Binding-site contacts:
Ligand atom C2 contacts residue ALA199 of chain 1.B at 3.7 Å (hydrophobic).
Ligand atom C1 contacts residue MG1 of chain 1.F at 3.1 Å.
Ligand atom O2 contacts residue MG1 of chain 1.F at 2.5 Å.
Ligand atom O2 contacts residue PRO198 of chain 1.B at 4.1 Å.
Ligand atom N1 contacts residue GLY197 of chain 1.B at 4.3 Å.
Ligand atom C2 contacts residue GLY197 of chain 1.B at 3.3 Å.
Ligand atom C2 contacts residue MG1 of chain 1.F at 3.2 Å.
Ligand atom O1 contacts residue PHE195 of chain 1.B at 4.1 Å.
Ligand atom O2 contacts residue GLY197 of chain 1.B at 3.4 Å.
Ligand atom N1 contacts residue ARG95 of chain 1.B at 4.0 Å.
Ligand atom O1 contacts residue ASP200 of chain 1.B at 4.4 Å.
Ligand atom O2 contacts residue GLU174 of chain 1.B at 3.2 Å (salt-bridge).
Ligand atom O3 contacts residue ASP200 of chain 1.B at 4.1 Å.
Ligand atom O2 contacts residue ASP200 of chain 1.B at 3.0 Å (salt-bridge).
Ligand atom O1 contacts residue MG1 of chain 1.F at 2.4 Å.
Ligand atom N1 contacts residue PHE195 of chain 1.B at 3.7 Å.
Ligand atom N1 contacts residue LEU237 of chain 1.B at 3.6 Å.
Ligand atom O1 contacts residue GLN172 of chain 1.B at 2.9 Å (h-bond).
Ligand atom C1 contacts residue GLU174 of chain 1.B at 4.1 Å.
Ligand atom C1 contacts residue GLY197 of chain 1.B at 3.7 Å.
Ligand atom O1 contacts residue GLY197 of chain 1.B at 4.0 Å.
Ligand atom O2 contacts residue ALA199 of chain 1.B at 3.7 Å.
Ligand atom C1 contacts residue PHE195 of chain 1.B at 4.0 Å (hydrophobic).
Ligand atom O3 contacts residue GLY197 of chain 1.B at 3.4 Å.
Ligand atom O1 contacts residue ARG95 of chain 1.B at 2.9 Å (salt-bridge).
Ligand atom N1 contacts residue TRP44 of chain 1.B at 4.2 Å.
Ligand atom C2 contacts residue ASP200 of chain 1.B at 4.0 Å.
Ligand atom O3 contacts residue ALA199 of chain 1.B at 3.0 Å (h-bond).
Ligand atom N1 contacts residue MG1 of chain 1.F at 4.3 Å.
Ligand atom C2 contacts residue GLU174 of chain 1.B at 4.0 Å.
Ligand atom C1 contacts residue GLN172 of chain 1.B at 3.9 Å.
Ligand atom O2 contacts residue VAL143 of chain 2.B at 4.4 Å.
Ligand atom C2 contacts residue PRO198 of chain 1.B at 3.8 Å (hydrophobic).
Ligand atom O1 contacts residue GLU174 of chain 1.B at 3.3 Å (salt-bridge).
Ligand atom O3 contacts residue PRO198 of chain 1.B at 3.3 Å (h-bond).
Ligand atom C1 contacts residue ARG95 of chain 1.B at 3.8 Å.
Ligand atom O3 contacts residue MG1 of chain 1.F at 4.4 Å.

A small-molecule ligand and the protein it binds are described below.
Small molecule (SMILES): NC(=O)C(=O)O

Sequence of chain 2.B:
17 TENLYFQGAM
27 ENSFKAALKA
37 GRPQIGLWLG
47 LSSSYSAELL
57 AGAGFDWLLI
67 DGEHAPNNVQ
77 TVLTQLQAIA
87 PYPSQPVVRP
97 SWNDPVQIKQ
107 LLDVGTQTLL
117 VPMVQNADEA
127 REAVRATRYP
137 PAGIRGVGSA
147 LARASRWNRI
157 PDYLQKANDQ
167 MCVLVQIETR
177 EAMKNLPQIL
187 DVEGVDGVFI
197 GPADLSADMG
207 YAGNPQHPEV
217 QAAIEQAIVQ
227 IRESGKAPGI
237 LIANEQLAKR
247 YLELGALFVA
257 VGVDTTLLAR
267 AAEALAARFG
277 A

Sequence of chain 1.B:
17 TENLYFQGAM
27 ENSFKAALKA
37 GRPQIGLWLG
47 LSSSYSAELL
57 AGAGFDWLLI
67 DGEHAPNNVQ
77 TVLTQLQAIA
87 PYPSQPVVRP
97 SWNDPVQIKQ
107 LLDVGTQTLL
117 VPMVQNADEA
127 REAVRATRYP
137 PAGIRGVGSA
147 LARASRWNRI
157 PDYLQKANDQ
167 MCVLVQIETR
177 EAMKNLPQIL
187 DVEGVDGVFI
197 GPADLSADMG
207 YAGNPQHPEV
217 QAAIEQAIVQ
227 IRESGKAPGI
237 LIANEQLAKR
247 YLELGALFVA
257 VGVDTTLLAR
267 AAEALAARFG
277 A